Sequence of chain 1.B:
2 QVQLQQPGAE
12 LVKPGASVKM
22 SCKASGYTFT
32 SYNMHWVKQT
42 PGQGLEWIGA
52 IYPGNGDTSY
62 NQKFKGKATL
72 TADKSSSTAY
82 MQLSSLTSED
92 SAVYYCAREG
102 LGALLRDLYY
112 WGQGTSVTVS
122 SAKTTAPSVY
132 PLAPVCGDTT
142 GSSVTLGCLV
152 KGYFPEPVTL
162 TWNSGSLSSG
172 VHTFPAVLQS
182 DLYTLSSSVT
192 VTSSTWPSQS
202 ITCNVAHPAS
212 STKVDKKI

Binding-site contacts:
Ligand atom C7 contacts residue ASN25 of chain 1.E at 3.3 Å.
Ligand atom C4 contacts residue ASN25 of chain 1.E at 4.2 Å.
Ligand atom C7 contacts residue ASP24 of chain 1.E at 3.6 Å.
Ligand atom C6 contacts residue GLY55 of chain 1.B at 2.6 Å.
Ligand atom O3 contacts residue PRO92 of chain 1.E at 4.2 Å.
Ligand atom O4 contacts residue GLY55 of chain 1.B at 3.2 Å (h-bond).
Ligand atom C8 contacts residue ASN23 of chain 1.E at 3.8 Å.
Ligand atom O5 contacts residue ARG90 of chain 1.E at 3.8 Å.
Ligand atom O6 contacts residue ARG90 of chain 1.E at 3.8 Å.
Ligand atom O4 contacts residue ASN56 of chain 1.B at 3.2 Å.
Ligand atom C2 contacts residue ARG90 of chain 1.E at 4.2 Å.
Ligand atom C1 contacts residue ASN25 of chain 1.E at 1.4 Å.
Ligand atom N2 contacts residue ASN25 of chain 1.E at 2.9 Å (h-bond).
Ligand atom C4 contacts residue GLY55 of chain 1.B at 3.8 Å.
Ligand atom O7 contacts residue ASN25 of chain 1.E at 3.8 Å.
Ligand atom C7 contacts residue ASN23 of chain 1.E at 4.0 Å.
Ligand atom O3 contacts residue ARG90 of chain 1.E at 3.1 Å (salt-bridge).
Ligand atom N2 contacts residue ASP24 of chain 1.E at 3.9 Å.
Ligand atom C4 contacts residue ASN56 of chain 1.B at 4.4 Å.
Ligand atom C3 contacts residue ASN25 of chain 1.E at 3.8 Å.
Ligand atom O5 contacts residue ASN25 of chain 1.E at 2.4 Å (h-bond).
Ligand atom O7 contacts residue ASN23 of chain 1.E at 3.5 Å (h-bond).
Ligand atom O2 contacts residue ARG90 of chain 1.E at 3.6 Å (salt-bridge).
Ligand atom C8 contacts residue ASN25 of chain 1.E at 4.0 Å.
Ligand atom C5 contacts residue ASN25 of chain 1.E at 3.7 Å.
Ligand atom C1 contacts residue ARG90 of chain 1.E at 4.4 Å.
Ligand atom C3 contacts residue ARG90 of chain 1.E at 3.5 Å.
Ligand atom O7 contacts residue ASP24 of chain 1.E at 2.6 Å (salt-bridge).
Ligand atom C2 contacts residue ASN25 of chain 1.E at 2.4 Å.
Ligand atom C5 contacts residue GLY55 of chain 1.B at 3.8 Å.

Sequence of chain 1.E:
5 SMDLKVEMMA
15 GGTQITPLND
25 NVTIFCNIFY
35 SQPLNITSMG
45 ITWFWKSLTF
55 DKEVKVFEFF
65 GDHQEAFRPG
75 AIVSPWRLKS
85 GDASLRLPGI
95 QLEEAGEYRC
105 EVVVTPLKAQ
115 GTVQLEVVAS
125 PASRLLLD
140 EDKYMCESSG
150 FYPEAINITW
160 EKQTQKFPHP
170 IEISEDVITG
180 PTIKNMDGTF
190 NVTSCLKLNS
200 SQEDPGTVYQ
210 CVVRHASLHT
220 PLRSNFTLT

A protein and the small-molecule ligand that binds it are described below.
Small molecule (SMILES): CC(=O)N[C@H]1CO[C@H](CO[C@@H]2O[C@@H](C)[C@@H](O)[C@@H](O)[C@@H]2O)[C@@H](O)[C@@H]1O